Sequence of chain 1.L:
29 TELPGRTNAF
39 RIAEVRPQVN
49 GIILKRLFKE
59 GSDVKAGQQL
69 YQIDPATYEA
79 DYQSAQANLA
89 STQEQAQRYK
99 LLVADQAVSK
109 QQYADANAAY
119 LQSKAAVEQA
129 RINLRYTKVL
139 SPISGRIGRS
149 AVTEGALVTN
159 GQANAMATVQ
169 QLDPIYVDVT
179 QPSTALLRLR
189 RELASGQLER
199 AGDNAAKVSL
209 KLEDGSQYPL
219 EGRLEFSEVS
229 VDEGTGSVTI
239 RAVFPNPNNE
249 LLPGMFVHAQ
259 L

This small molecule binds to this protein.
Small molecule (SMILES): O=C[C@H](O)CO

Sequence of chain 1.K:
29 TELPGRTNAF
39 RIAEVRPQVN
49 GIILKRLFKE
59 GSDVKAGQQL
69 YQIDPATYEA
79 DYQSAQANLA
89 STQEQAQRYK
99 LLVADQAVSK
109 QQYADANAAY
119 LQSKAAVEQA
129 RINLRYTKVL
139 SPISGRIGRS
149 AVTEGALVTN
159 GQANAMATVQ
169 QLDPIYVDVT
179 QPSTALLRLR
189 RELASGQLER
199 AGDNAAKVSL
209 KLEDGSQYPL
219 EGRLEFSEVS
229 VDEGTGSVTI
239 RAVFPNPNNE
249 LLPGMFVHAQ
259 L

Binding-site contacts:
Ligand atom C2 contacts residue SER228 of chain 1.K at 4.1 Å.
Ligand atom O3 contacts residue GLY146 of chain 1.L at 3.2 Å.
Ligand atom O3 contacts residue ARG147 of chain 1.L at 2.2 Å (salt-bridge).
Ligand atom C3 contacts residue VAL227 of chain 1.K at 3.9 Å (hydrophobic).
Ligand atom C3 contacts residue GLY146 of chain 1.L at 3.7 Å.
Ligand atom O3 contacts residue SER228 of chain 1.K at 4.1 Å.
Ligand atom O3 contacts residue VAL227 of chain 1.K at 3.7 Å.
Ligand atom O1 contacts residue ARG147 of chain 1.L at 4.1 Å.
Ligand atom O1 contacts residue THR166 of chain 1.L at 3.8 Å.
Ligand atom C3 contacts residue ARG147 of chain 1.L at 3.1 Å.
Ligand atom C3 contacts residue SER228 of chain 1.K at 3.9 Å.